The protein below binds the small molecule below.
Small molecule (SMILES): Nc1ccc(C(=O)O)cc1

Sequence of chain 1.A:
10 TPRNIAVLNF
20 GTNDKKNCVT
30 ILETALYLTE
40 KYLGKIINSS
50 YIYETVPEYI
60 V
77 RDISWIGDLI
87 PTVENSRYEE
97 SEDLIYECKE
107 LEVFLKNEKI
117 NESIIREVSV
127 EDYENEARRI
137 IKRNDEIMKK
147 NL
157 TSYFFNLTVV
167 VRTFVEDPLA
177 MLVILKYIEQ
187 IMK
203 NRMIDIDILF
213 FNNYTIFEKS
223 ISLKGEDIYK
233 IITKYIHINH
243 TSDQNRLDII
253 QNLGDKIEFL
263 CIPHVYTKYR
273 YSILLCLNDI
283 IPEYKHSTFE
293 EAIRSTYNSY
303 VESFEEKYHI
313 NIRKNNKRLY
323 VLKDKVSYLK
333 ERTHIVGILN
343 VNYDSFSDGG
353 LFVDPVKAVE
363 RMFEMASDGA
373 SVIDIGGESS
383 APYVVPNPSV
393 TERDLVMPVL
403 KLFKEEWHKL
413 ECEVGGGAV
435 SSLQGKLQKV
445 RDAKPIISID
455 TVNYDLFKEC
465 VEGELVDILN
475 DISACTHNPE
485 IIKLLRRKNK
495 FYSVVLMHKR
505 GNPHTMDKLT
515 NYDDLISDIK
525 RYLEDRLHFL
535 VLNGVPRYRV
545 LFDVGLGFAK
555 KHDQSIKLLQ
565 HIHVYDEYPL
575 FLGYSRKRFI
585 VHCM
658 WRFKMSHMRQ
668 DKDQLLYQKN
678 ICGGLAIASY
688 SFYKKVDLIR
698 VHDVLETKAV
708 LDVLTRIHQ

Binding-site contacts:
Ligand atom O2' contacts residue PRO384 of chain 1.A at 4.2 Å.
Ligand atom C6 contacts residue PRO384 of chain 1.A at 4.1 Å (hydrophobic).
Ligand atom C4 contacts residue HH21 of chain 1.G at 3.7 Å.
Ligand atom C6 contacts residue ARG582 of chain 1.A at 4.2 Å.
Ligand atom C6 contacts residue LYS581 of chain 1.A at 4.2 Å.
Ligand atom C5 contacts residue GLY551 of chain 1.A at 4.3 Å.
Ligand atom C5 contacts residue PRO384 of chain 1.A at 4.3 Å (hydrophobic).
Ligand atom C2 contacts residue ALA383 of chain 1.A at 4.4 Å (hydrophobic).
Ligand atom C4 contacts residue PHE552 of chain 1.A at 3.8 Å (hydrophobic).
Ligand atom C2 contacts residue PRO384 of chain 1.A at 3.7 Å (hydrophobic).
Ligand atom C4 contacts residue SER382 of chain 1.A at 4.0 Å.
Ligand atom C3 contacts residue ALA383 of chain 1.A at 3.8 Å (hydrophobic).
Ligand atom C2 contacts residue LYS581 of chain 1.A at 4.2 Å.
Ligand atom N4 contacts residue HH21 of chain 1.G at 3.1 Å.
Ligand atom N4 contacts residue PHE552 of chain 1.A at 3.1 Å.
Ligand atom C5 contacts residue PHE552 of chain 1.A at 3.6 Å (hydrophobic).
Ligand atom C4 contacts residue ALA383 of chain 1.A at 3.8 Å (hydrophobic).
Ligand atom C1' contacts residue ARG582 of chain 1.A at 3.2 Å.
Ligand atom N4 contacts residue SER382 of chain 1.A at 3.4 Å (h-bond).
Ligand atom C4 contacts residue PRO384 of chain 1.A at 4.2 Å (hydrophobic).
Ligand atom O2' contacts residue ARG582 of chain 1.A at 2.5 Å (salt-bridge).
Ligand atom C5 contacts residue LYS581 of chain 1.A at 4.5 Å.
Ligand atom C1 contacts residue LYS581 of chain 1.A at 4.1 Å.
Ligand atom C1' contacts residue PRO384 of chain 1.A at 4.2 Å (hydrophobic).
Ligand atom C6 contacts residue LEU550 of chain 1.A at 4.5 Å (hydrophobic).
Ligand atom C1' contacts residue LYS581 of chain 1.A at 3.9 Å.
Ligand atom C1 contacts residue PRO384 of chain 1.A at 3.8 Å (hydrophobic).
Ligand atom C6 contacts residue GLY551 of chain 1.A at 3.6 Å.
Ligand atom O2' contacts residue GLY551 of chain 1.A at 3.8 Å.
Ligand atom C1 contacts residue ARG582 of chain 1.A at 4.2 Å.
Ligand atom C3 contacts residue HH21 of chain 1.G at 3.9 Å.
Ligand atom C2 contacts residue PHE348 of chain 1.A at 3.5 Å (hydrophobic).
Ligand atom O1' contacts residue ARG582 of chain 1.A at 2.8 Å (salt-bridge).
Ligand atom C5 contacts residue SER382 of chain 1.A at 4.3 Å.
Ligand atom O1' contacts residue LYS581 of chain 1.A at 3.3 Å.
Ligand atom C3 contacts residue PRO384 of chain 1.A at 3.9 Å (hydrophobic).
Ligand atom C4 contacts residue LYS581 of chain 1.A at 4.5 Å.
Ligand atom N4 contacts residue ALA383 of chain 1.A at 3.6 Å.
Ligand atom O2' contacts residue LYS581 of chain 1.A at 4.4 Å.
Ligand atom C3 contacts residue PHE348 of chain 1.A at 3.3 Å (hydrophobic).